This protein binds this small molecule.
Small molecule (SMILES): CC(=O)N[C@H]1[C@H](O[C@H]2[C@H](O)[C@@H](NC(C)=O)CO[C@@H]2CO)O[C@H](CO)[C@@H](O[C@@H]2O[C@H](CO[C@H]3O[C@H](CO)[C@@H](O)[C@H](O)[C@@H]3O)[C@@H](O[C@H]3O[C@H](CO)[C@@H](O)[C@H](O)[C@@H]3O)[C@H](O)[C@@H]2O)[C@@H]1O

Binding-site contacts:
Ligand atom O5 contacts residue ASN112 of chain 1.F at 4.3 Å.
Ligand atom O5 contacts residue ASN109 of chain 1.F at 2.4 Å (h-bond).
Ligand atom O7 contacts residue ASN109 of chain 1.F at 3.2 Å (h-bond).
Ligand atom C5 contacts residue ASN109 of chain 1.F at 3.7 Å.
Ligand atom C4 contacts residue ASN109 of chain 1.F at 4.2 Å.
Ligand atom C2 contacts residue THR111 of chain 1.F at 3.4 Å.
Ligand atom C5 contacts residue ASN112 of chain 1.F at 4.0 Å.
Ligand atom O5 contacts residue VAL114 of chain 1.F at 4.5 Å.
Ligand atom C1 contacts residue ASN109 of chain 1.F at 1.4 Å.
Ligand atom C8 contacts residue VAL158 of chain 1.F at 3.6 Å (hydrophobic).
Ligand atom C2 contacts residue ASN109 of chain 1.F at 2.4 Å.
Ligand atom C7 contacts residue THR111 of chain 1.F at 3.6 Å.
Ligand atom C6 contacts residue VAL158 of chain 1.F at 4.2 Å (hydrophobic).
Ligand atom C7 contacts residue ASN109 of chain 1.F at 3.2 Å.
Ligand atom C1 contacts residue ASN112 of chain 1.F at 4.4 Å.
Ligand atom N2 contacts residue ASN109 of chain 1.F at 2.9 Å (h-bond).
Ligand atom C1 contacts residue THR111 of chain 1.F at 3.1 Å.
Ligand atom N2 contacts residue THR111 of chain 1.F at 2.8 Å (h-bond).
Ligand atom C3 contacts residue ASN109 of chain 1.F at 3.8 Å.
Ligand atom C8 contacts residue THR111 of chain 1.F at 3.7 Å.
Ligand atom C3 contacts residue THR111 of chain 1.F at 3.9 Å.
Ligand atom C8 contacts residue ASN109 of chain 1.F at 4.1 Å.
Ligand atom O5 contacts residue THR111 of chain 1.F at 4.4 Å.
Ligand atom C6 contacts residue VAL114 of chain 1.F at 3.7 Å (hydrophobic).

Sequence of chain 1.F:
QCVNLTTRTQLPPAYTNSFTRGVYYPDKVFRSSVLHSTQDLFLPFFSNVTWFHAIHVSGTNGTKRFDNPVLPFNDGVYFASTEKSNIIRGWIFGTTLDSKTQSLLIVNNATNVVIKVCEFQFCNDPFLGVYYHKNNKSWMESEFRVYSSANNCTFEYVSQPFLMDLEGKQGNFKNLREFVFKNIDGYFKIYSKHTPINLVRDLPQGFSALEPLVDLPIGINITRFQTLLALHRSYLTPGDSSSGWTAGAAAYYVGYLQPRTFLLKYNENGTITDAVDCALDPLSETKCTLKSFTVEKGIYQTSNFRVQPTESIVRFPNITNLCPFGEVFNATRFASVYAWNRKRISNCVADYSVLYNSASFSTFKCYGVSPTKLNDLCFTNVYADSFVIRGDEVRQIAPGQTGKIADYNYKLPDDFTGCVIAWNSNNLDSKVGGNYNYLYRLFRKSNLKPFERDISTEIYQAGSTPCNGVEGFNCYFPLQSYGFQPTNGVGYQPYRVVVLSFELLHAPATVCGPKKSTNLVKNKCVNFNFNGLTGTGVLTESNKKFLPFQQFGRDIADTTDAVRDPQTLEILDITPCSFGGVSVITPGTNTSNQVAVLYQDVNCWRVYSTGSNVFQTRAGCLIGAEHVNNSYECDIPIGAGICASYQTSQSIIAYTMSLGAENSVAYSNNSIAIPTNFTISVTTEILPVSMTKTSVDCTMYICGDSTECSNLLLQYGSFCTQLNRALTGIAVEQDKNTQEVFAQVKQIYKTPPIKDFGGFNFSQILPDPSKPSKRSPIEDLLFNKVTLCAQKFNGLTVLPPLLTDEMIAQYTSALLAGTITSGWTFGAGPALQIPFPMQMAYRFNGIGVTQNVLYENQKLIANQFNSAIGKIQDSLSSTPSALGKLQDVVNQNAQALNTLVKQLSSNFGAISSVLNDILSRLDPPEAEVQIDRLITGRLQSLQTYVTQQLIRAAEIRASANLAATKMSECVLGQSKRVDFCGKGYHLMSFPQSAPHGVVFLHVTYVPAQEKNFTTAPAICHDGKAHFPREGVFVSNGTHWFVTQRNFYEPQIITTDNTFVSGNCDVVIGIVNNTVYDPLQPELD